This protein binds this small molecule.
Small molecule (SMILES): CC(C)C[C@H](NC(=O)[C@H](CCC(N)=O)NC(=O)[C@@H](NC(=O)[C@H](CC(C)C)NC(=O)[C@H](CCCCN)NC(=O)[C@@H](N)Cc1cnc[nH]1)C(C)C)C(=O)N[C@@H](CC(C)C)C(=O)N[C@H](C(=O)N[C@H](C(=O)N[C@H](C(=O)O)[C@@H](C)O)[C@@H](C)O)[C@@H](C)O

Binding-site contacts:
Ligand atom CD2 contacts residue MET234 of chain 1.B at 3.5 Å (hydrophobic).
Ligand atom C contacts residue LYS54 of chain 1.B at 4.3 Å.
Ligand atom O contacts residue LYS54 of chain 1.B at 3.6 Å.
Ligand atom CA contacts residue GLU233 of chain 1.B at 3.9 Å.
Ligand atom C contacts residue LYS54 of chain 1.B at 3.9 Å.
Ligand atom C contacts residue GLU233 of chain 1.B at 4.2 Å.
Ligand atom CG contacts residue ILE50 of chain 1.B at 4.0 Å (hydrophobic).
Ligand atom CG1 contacts residue LEU64 of chain 1.B at 4.0 Å (hydrophobic).
Ligand atom CG2 contacts residue LEU64 of chain 1.B at 3.4 Å (hydrophobic).
Ligand atom CD2 contacts residue PHE59 of chain 1.B at 4.3 Å (hydrophobic).
Ligand atom CG contacts residue LEU71 of chain 1.B at 4.3 Å (hydrophobic).
Ligand atom CD1 contacts residue VAL68 of chain 1.B at 3.9 Å (hydrophobic).
Ligand atom CD2 contacts residue VAL68 of chain 1.B at 3.9 Å (hydrophobic).
Ligand atom CD2 contacts residue ILE50 of chain 1.B at 3.8 Å (hydrophobic).
Ligand atom C contacts residue ILE50 of chain 1.B at 3.9 Å (hydrophobic).
Ligand atom CD2 contacts residue GLU72 of chain 1.B at 3.8 Å.
Ligand atom CB contacts residue GLU233 of chain 1.B at 3.8 Å.
Ligand atom CB contacts residue GLU233 of chain 1.B at 3.4 Å.
Ligand atom O contacts residue LYS54 of chain 1.B at 2.8 Å (salt-bridge).
Ligand atom CG contacts residue LEU230 of chain 1.B at 4.0 Å (hydrophobic).
Ligand atom C contacts residue GLU233 of chain 1.B at 3.9 Å.
Ligand atom N contacts residue GLU233 of chain 1.B at 3.3 Å (salt-bridge).
Ligand atom CA contacts residue GLU233 of chain 1.B at 4.2 Å.
Ligand atom N contacts residue GLU233 of chain 1.B at 3.0 Å (salt-bridge).
Ligand atom N contacts residue ILE50 of chain 1.B at 4.0 Å.
Ligand atom CD2 contacts residue LEU71 of chain 1.B at 3.9 Å (hydrophobic).
Ligand atom CA contacts residue GLU233 of chain 1.B at 3.8 Å.
Ligand atom CD1 contacts residue GLN67 of chain 1.B at 4.2 Å.
Ligand atom CD1 contacts residue LEU71 of chain 1.B at 4.2 Å (hydrophobic).
Ligand atom CD1 contacts residue ILE50 of chain 1.B at 3.6 Å (hydrophobic).
Ligand atom CB contacts residue ILE50 of chain 1.B at 3.9 Å (hydrophobic).
Ligand atom CB contacts residue MET234 of chain 1.B at 4.3 Å (hydrophobic).
Ligand atom CB contacts residue GLU233 of chain 1.B at 3.6 Å.
Ligand atom CD1 contacts residue MET234 of chain 1.B at 4.1 Å (hydrophobic).
Ligand atom CD2 contacts residue GLN67 of chain 1.B at 3.7 Å.
Ligand atom CG contacts residue MET234 of chain 1.B at 4.2 Å (hydrophobic).
Ligand atom CD1 contacts residue LEU230 of chain 1.B at 3.5 Å (hydrophobic).
Ligand atom N contacts residue GLU233 of chain 1.B at 3.1 Å (salt-bridge).
Ligand atom O contacts residue ILE50 of chain 1.B at 3.8 Å.
Ligand atom CA contacts residue ILE50 of chain 1.B at 4.1 Å (hydrophobic).

Sequence of chain 1.B:
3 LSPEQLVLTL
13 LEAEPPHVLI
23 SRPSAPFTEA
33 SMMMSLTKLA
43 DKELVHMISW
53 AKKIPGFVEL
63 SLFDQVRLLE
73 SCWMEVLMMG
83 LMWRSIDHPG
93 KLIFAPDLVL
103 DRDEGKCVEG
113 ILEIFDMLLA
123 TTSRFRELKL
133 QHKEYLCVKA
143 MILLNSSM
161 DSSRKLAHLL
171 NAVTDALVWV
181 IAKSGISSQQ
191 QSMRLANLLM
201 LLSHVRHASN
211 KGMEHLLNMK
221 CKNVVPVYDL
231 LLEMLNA